Sequence of chain 5.A:
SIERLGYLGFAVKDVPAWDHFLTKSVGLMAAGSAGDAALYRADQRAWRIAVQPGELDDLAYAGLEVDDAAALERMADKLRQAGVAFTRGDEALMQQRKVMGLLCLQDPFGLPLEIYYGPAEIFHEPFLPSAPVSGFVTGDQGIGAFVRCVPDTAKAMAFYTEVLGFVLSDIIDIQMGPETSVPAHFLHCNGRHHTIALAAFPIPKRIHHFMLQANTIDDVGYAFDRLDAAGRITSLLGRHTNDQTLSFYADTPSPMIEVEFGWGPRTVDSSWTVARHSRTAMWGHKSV

Binding-site contacts:
Ligand atom CK3 contacts residue GLU260 of chain 5.A at 3.5 Å.
Ligand atom CKB contacts residue TYR249 of chain 5.A at 4.1 Å (hydrophobic).
Ligand atom CK6 contacts residue PHE186 of chain 5.A at 3.6 Å (hydrophobic).
Ligand atom CK9 contacts residue HIS209 of chain 5.A at 3.9 Å.
Ligand atom CK9 contacts residue ILE174 of chain 5.A at 4.1 Å (hydrophobic).
Ligand atom CK2 contacts residue HIS240 of chain 5.A at 3.5 Å.
Ligand atom CK9 contacts residue PHE201 of chain 5.A at 3.8 Å (hydrophobic).
Ligand atom CK8 contacts residue HIS209 of chain 5.A at 3.8 Å.
Ligand atom CK4 contacts residue HIS194 of chain 5.A at 3.8 Å.
Ligand atom CK6 contacts residue ASN242 of chain 5.A at 3.3 Å.
Ligand atom CK2 contacts residue TYR249 of chain 5.A at 3.3 Å (hydrophobic).
Ligand atom OK2 contacts residue TYR249 of chain 5.A at 2.9 Å (h-bond).
Ligand atom CK1 contacts residue THR280 of chain 5.A at 4.0 Å.
Ligand atom CK6 contacts residue HIS240 of chain 5.A at 3.3 Å.
Ligand atom CK5 contacts residue HIS194 of chain 5.A at 3.9 Å.
Ligand atom CKA contacts residue HIS208 of chain 5.A at 3.6 Å.
Ligand atom OK2 contacts residue HIS209 of chain 5.A at 2.7 Å (h-bond).
Ligand atom CK1 contacts residue HIS240 of chain 5.A at 3.5 Å.
Ligand atom CK4 contacts residue HIS240 of chain 5.A at 3.2 Å.
Ligand atom CK4 contacts residue TYR249 of chain 5.A at 3.9 Å (hydrophobic).
Ligand atom CK1 contacts residue PHE186 of chain 5.A at 3.5 Å (hydrophobic).
Ligand atom CK5 contacts residue ASP243 of chain 5.A at 4.0 Å.
Ligand atom CK3 contacts residue HIS240 of chain 5.A at 3.5 Å.
Ligand atom OK2 contacts residue HIS240 of chain 5.A at 4.0 Å.
Ligand atom CK5 contacts residue PHE186 of chain 5.A at 3.8 Å (hydrophobic).
Ligand atom CK3 contacts residue HIS209 of chain 5.A at 4.0 Å.
Ligand atom CKC contacts residue TYR249 of chain 5.A at 3.2 Å (hydrophobic).
Ligand atom OK2 contacts residue GLU260 of chain 5.A at 2.4 Å (salt-bridge).
Ligand atom CK3 contacts residue TYR249 of chain 5.A at 3.0 Å (hydrophobic).
Ligand atom CKC contacts residue THR280 of chain 5.A at 3.9 Å.
Ligand atom CK7 contacts residue TYR249 of chain 5.A at 3.4 Å (hydrophobic).
Ligand atom CK4 contacts residue GLU260 of chain 5.A at 3.8 Å.
Ligand atom CK5 contacts residue ASN242 of chain 5.A at 3.5 Å.
Ligand atom OK1 contacts residue GLU260 of chain 5.A at 3.1 Å (salt-bridge).
Ligand atom CK6 contacts residue ILE172 of chain 5.A at 3.9 Å (hydrophobic).
Ligand atom OK1 contacts residue ASP243 of chain 5.A at 3.6 Å (salt-bridge).
Ligand atom CK5 contacts residue HIS240 of chain 5.A at 3.3 Å.
Ligand atom OK1 contacts residue HIS240 of chain 5.A at 3.5 Å (h-bond).
Ligand atom CKA contacts residue PHE201 of chain 5.A at 3.9 Å (hydrophobic).
Ligand atom OK1 contacts residue HIS194 of chain 5.A at 3.3 Å.

A small-molecule ligand and the protein it binds are described below.
Small molecule (SMILES): Oc1cccc(-c2ccccc2)c1O